Binding-site contacts:
Ligand atom C5 contacts residue ASN100 of chain 1.B at 3.7 Å.
Ligand atom C3 contacts residue ASN100 of chain 1.B at 3.7 Å.
Ligand atom C7 contacts residue SER102 of chain 1.B at 3.5 Å.
Ligand atom C4 contacts residue ASN100 of chain 1.B at 4.1 Å.
Ligand atom C8 contacts residue SER102 of chain 1.B at 3.8 Å.
Ligand atom N2 contacts residue ASN100 of chain 1.B at 2.8 Å (h-bond).
Ligand atom C7 contacts residue ASN100 of chain 1.B at 3.6 Å.
Ligand atom C2 contacts residue SER102 of chain 1.B at 4.1 Å.
Ligand atom C8 contacts residue HIS130 of chain 1.B at 3.9 Å.
Ligand atom O7 contacts residue SER102 of chain 1.B at 2.8 Å (h-bond).
Ligand atom C2 contacts residue ASN100 of chain 1.B at 2.4 Å.
Ligand atom O5 contacts residue ASN100 of chain 1.B at 2.4 Å (h-bond).
Ligand atom C1 contacts residue ASN100 of chain 1.B at 1.4 Å.
Ligand atom N2 contacts residue SER102 of chain 1.B at 4.1 Å.
Ligand atom C8 contacts residue TRP103 of chain 1.B at 3.9 Å (hydrophobic).
Ligand atom O7 contacts residue ASN100 of chain 1.B at 4.2 Å.

Sequence of chain 1.B:
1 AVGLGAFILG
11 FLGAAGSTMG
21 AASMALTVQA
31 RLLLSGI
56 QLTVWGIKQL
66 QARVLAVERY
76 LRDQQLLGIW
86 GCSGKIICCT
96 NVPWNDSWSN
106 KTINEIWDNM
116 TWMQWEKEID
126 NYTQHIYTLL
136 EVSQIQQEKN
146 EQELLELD

A protein and the small-molecule ligand that binds it are described below.
Small molecule (SMILES): CC(=O)N[C@@H]1[C@@H](O)[C@H](O)[C@@H](CO)O[C@H]1O